Binding-site contacts:
Ligand atom C7 contacts residue ARG216 of chain 1.A at 3.9 Å.
Ligand atom O7 contacts residue NAG1 of chain 3.I at 4.1 Å.
Ligand atom O5 contacts residue ASN159 of chain 3.A at 2.3 Å (h-bond).
Ligand atom C1 contacts residue ARG216 of chain 1.A at 4.0 Å.
Ligand atom C7 contacts residue ASN159 of chain 3.A at 3.6 Å.
Ligand atom C2 contacts residue SER213 of chain 1.A at 3.9 Å.
Ligand atom C4 contacts residue ARG216 of chain 1.A at 4.1 Å.
Ligand atom C8 contacts residue NAG1 of chain 3.I at 3.9 Å.
Ligand atom C5 contacts residue LEU238 of chain 3.A at 4.3 Å (hydrophobic).
Ligand atom C7 contacts residue SER213 of chain 1.A at 3.7 Å.
Ligand atom O3 contacts residue ARG216 of chain 1.A at 3.9 Å.
Ligand atom C4 contacts residue ASN159 of chain 3.A at 4.2 Å.
Ligand atom C8 contacts residue SER213 of chain 1.A at 3.4 Å.
Ligand atom C1 contacts residue ASN159 of chain 3.A at 1.4 Å.
Ligand atom N2 contacts residue ASN159 of chain 3.A at 3.0 Å (h-bond).
Ligand atom O7 contacts residue ASN159 of chain 3.A at 3.8 Å.
Ligand atom O7 contacts residue ARG216 of chain 1.A at 2.9 Å (salt-bridge).
Ligand atom C6 contacts residue ARG216 of chain 1.A at 4.3 Å.
Ligand atom O5 contacts residue ARG216 of chain 1.A at 4.3 Å.
Ligand atom C8 contacts residue ARG216 of chain 1.A at 4.3 Å.
Ligand atom N2 contacts residue SER213 of chain 1.A at 3.0 Å (h-bond).
Ligand atom C6 contacts residue LEU238 of chain 3.A at 4.4 Å (hydrophobic).
Ligand atom C8 contacts residue PRO215 of chain 1.A at 4.1 Å (hydrophobic).
Ligand atom C2 contacts residue ASN159 of chain 3.A at 2.5 Å.
Ligand atom C2 contacts residue ARG216 of chain 1.A at 4.2 Å.
Ligand atom C5 contacts residue ASN159 of chain 3.A at 3.6 Å.
Ligand atom O7 contacts residue PRO215 of chain 1.A at 3.6 Å.
Ligand atom C3 contacts residue ARG216 of chain 1.A at 4.4 Å.
Ligand atom O5 contacts residue LEU238 of chain 3.A at 4.0 Å.
Ligand atom C8 contacts residue ILE236 of chain 3.A at 4.0 Å (hydrophobic).
Ligand atom C7 contacts residue PRO215 of chain 1.A at 4.2 Å (hydrophobic).
Ligand atom O3 contacts residue SER213 of chain 1.A at 4.1 Å.
Ligand atom C1 contacts residue LEU238 of chain 3.A at 4.4 Å (hydrophobic).
Ligand atom C7 contacts residue NAG1 of chain 3.I at 4.1 Å.
Ligand atom C5 contacts residue ASN219 of chain 1.A at 4.3 Å.
Ligand atom C3 contacts residue ASN159 of chain 3.A at 3.8 Å.
Ligand atom C3 contacts residue SER213 of chain 1.A at 3.8 Å.
Ligand atom O7 contacts residue ARG214 of chain 1.A at 4.0 Å.
Ligand atom C1 contacts residue SER213 of chain 1.A at 4.3 Å.

This protein binds this small molecule.
Small molecule (SMILES): CC(=O)N[C@H]1[C@H](O[C@H]2[C@H](O)[C@@H](NC(C)=O)CO[C@@H]2CO)O[C@H](CO)[C@@H](O[C@@H]2O[C@H](CO)[C@@H](O)[C@H](O)[C@@H]2O)[C@@H]1O

Sequence of chain 3.A:
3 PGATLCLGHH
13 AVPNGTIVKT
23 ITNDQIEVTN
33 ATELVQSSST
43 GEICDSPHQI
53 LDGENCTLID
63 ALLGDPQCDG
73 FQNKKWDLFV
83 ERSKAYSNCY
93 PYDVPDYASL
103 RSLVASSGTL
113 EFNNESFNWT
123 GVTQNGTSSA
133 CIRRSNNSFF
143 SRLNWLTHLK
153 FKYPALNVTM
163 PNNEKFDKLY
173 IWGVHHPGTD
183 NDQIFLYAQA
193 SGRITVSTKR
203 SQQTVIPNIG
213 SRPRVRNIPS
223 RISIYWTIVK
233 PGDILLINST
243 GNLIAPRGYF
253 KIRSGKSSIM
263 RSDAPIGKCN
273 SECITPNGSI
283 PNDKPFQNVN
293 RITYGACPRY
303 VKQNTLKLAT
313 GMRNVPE

Sequence of chain 1.A:
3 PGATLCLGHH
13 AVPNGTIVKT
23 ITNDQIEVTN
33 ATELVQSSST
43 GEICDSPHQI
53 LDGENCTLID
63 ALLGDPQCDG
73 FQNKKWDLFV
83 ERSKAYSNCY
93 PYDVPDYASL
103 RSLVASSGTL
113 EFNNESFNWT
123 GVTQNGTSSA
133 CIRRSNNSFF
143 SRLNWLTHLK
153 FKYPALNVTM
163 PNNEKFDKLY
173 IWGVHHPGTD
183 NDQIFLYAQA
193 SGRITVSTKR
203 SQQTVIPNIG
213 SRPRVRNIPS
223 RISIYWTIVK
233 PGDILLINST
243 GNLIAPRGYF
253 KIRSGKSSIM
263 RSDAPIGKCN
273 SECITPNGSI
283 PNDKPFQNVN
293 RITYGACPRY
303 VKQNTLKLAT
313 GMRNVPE